Sequence of chain 1.A:
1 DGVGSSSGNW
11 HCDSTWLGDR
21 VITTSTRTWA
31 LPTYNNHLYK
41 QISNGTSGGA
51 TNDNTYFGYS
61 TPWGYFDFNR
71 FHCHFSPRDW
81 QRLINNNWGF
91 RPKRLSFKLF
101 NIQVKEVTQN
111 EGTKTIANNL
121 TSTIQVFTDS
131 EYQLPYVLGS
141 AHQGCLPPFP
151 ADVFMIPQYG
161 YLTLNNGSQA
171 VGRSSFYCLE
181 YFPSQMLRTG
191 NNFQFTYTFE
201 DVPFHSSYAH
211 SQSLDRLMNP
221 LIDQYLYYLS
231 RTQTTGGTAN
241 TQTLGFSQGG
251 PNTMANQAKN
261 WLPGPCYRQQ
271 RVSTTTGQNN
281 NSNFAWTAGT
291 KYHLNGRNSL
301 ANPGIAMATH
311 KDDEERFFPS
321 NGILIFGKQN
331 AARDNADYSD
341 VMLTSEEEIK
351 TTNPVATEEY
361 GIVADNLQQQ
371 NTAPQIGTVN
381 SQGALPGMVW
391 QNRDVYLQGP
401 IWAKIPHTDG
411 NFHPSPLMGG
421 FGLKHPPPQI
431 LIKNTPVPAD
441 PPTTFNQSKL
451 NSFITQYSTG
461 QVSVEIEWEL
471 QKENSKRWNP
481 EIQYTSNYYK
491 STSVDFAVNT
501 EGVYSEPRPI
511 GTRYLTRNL

Sequence of chain 8.A:
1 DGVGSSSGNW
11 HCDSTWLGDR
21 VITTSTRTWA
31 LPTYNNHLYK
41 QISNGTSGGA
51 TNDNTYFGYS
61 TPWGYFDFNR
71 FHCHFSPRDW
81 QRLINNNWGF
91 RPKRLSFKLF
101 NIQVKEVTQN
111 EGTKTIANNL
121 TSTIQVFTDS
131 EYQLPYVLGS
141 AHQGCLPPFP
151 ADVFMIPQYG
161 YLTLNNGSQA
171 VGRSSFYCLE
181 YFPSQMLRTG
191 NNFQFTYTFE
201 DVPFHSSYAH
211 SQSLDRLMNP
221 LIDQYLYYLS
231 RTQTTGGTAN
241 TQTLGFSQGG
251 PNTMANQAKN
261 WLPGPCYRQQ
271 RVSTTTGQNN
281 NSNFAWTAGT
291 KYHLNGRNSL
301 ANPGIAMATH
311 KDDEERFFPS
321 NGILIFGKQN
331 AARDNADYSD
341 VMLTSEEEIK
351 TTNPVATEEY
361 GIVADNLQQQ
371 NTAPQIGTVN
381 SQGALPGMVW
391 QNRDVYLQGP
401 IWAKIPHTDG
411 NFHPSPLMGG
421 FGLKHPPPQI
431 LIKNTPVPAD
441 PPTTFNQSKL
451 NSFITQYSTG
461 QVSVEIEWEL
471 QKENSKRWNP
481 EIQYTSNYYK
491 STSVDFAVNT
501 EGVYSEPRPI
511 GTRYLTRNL

The small molecule below binds the protein below.
Small molecule (SMILES): Nc1ccn([C@H]2C[C@H](O[P](=O)(O)OC[C@H]3O[C@@H](n4cnc5c(N)ncnc54)C[C@@H]3O)[C@@H](CO)O2)c(=O)n1

Binding-site contacts:
Ligand atom OP2 contacts residue ASP409 of chain 1.A at 3.2 Å (salt-bridge).
Ligand atom C2 contacts residue VAL202 of chain 8.A at 4.1 Å (hydrophobic).
Ligand atom C2 contacts residue PRO203 of chain 8.A at 4.0 Å (hydrophobic).
Ligand atom C2 contacts residue GLY422 of chain 8.A at 3.2 Å.
Ligand atom C4 contacts residue VAL202 of chain 8.A at 3.7 Å (hydrophobic).
Ligand atom C4 contacts residue PRO203 of chain 8.A at 4.0 Å (hydrophobic).
Ligand atom N4 contacts residue VAL202 of chain 8.A at 2.9 Å (h-bond).
Ligand atom N7 contacts residue PRO203 of chain 8.A at 4.1 Å.
Ligand atom N7 contacts residue SER415 of chain 8.A at 3.9 Å.
Ligand atom N7 contacts residue HIS413 of chain 8.A at 4.2 Å.
Ligand atom C8 contacts residue HIS413 of chain 8.A at 3.9 Å.
Ligand atom N7 contacts residue ASN392 of chain 8.A at 4.2 Å.
Ligand atom C2' contacts residue PRO203 of chain 8.A at 3.3 Å (hydrophobic).
Ligand atom N1 contacts residue PRO203 of chain 8.A at 3.8 Å.
Ligand atom N6 contacts residue GLY420 of chain 8.A at 3.7 Å.
Ligand atom C5 contacts residue PRO203 of chain 8.A at 3.8 Å (hydrophobic).
Ligand atom N6 contacts residue PHE421 of chain 8.A at 3.8 Å.
Ligand atom C5 contacts residue VAL202 of chain 8.A at 3.6 Å (hydrophobic).
Ligand atom N6 contacts residue VAL202 of chain 8.A at 4.2 Å.
Ligand atom N1 contacts residue VAL202 of chain 8.A at 3.5 Å.
Ligand atom C5 contacts residue ASP201 of chain 8.A at 3.3 Å.
Ligand atom N4 contacts residue ASP201 of chain 8.A at 2.6 Å.
Ligand atom C4 contacts residue ASP201 of chain 8.A at 3.5 Å.
Ligand atom N1 contacts residue GLY422 of chain 8.A at 2.9 Å (h-bond).
Ligand atom C2' contacts residue HIS413 of chain 8.A at 3.7 Å.
Ligand atom C5 contacts residue ARG91 of chain 8.A at 4.2 Å.
Ligand atom N6 contacts residue GLY422 of chain 8.A at 3.3 Å (h-bond).
Ligand atom C6 contacts residue SER415 of chain 8.A at 4.1 Å.
Ligand atom N1 contacts residue PRO203 of chain 8.A at 4.2 Å.
Ligand atom C6 contacts residue VAL202 of chain 8.A at 4.1 Å (hydrophobic).
Ligand atom C1' contacts residue PRO203 of chain 8.A at 4.1 Å (hydrophobic).
Ligand atom N3 contacts residue ASP201 of chain 8.A at 4.2 Å.
Ligand atom O3' contacts residue PRO414 of chain 8.A at 4.2 Å.
Ligand atom C5 contacts residue PRO203 of chain 8.A at 4.0 Å (hydrophobic).
Ligand atom C6 contacts residue GLY422 of chain 8.A at 3.7 Å.
Ligand atom C4 contacts residue PRO203 of chain 8.A at 4.1 Å (hydrophobic).
Ligand atom C6 contacts residue PRO203 of chain 8.A at 4.0 Å (hydrophobic).
Ligand atom C2' contacts residue PRO414 of chain 8.A at 3.6 Å (hydrophobic).
Ligand atom N6 contacts residue SER415 of chain 8.A at 3.8 Å.
Ligand atom C6 contacts residue PRO203 of chain 8.A at 4.0 Å (hydrophobic).